Sequence of chain 1.A:
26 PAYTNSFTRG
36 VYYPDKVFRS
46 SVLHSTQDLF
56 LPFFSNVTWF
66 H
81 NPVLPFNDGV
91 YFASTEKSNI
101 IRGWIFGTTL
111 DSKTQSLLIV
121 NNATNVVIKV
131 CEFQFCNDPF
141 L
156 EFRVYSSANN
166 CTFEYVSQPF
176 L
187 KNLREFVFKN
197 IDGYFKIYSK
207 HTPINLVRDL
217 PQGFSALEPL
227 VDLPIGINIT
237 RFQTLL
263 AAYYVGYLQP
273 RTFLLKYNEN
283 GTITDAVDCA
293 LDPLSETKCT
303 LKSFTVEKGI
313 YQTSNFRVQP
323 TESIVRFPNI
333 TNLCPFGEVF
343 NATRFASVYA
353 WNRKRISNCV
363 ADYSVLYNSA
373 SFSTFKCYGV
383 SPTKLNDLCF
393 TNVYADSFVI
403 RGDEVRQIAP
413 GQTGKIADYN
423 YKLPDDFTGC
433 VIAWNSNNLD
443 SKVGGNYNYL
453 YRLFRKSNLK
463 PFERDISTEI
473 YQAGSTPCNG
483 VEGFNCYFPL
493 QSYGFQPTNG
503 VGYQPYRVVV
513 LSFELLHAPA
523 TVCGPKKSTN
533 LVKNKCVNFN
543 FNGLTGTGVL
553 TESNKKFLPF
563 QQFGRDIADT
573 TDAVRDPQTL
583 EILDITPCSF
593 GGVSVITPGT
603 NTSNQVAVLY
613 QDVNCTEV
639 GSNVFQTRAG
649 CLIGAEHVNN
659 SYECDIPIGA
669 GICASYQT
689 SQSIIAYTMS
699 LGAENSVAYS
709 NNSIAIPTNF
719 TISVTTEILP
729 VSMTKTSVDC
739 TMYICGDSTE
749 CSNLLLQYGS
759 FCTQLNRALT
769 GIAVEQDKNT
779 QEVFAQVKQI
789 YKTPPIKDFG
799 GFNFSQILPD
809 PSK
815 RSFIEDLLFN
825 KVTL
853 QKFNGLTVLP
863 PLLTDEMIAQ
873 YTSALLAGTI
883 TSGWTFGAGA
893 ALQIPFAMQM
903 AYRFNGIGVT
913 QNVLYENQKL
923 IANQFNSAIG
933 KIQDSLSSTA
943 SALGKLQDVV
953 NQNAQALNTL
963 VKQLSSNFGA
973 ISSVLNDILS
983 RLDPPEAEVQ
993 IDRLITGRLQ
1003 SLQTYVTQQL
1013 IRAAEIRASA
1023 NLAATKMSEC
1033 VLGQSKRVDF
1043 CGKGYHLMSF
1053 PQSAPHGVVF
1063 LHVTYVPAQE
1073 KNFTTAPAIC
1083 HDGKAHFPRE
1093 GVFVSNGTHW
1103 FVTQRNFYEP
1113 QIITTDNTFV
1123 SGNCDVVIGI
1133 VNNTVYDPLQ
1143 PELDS

A protein and the small-molecule ligand that binds it are described below.
Small molecule (SMILES): CC(=O)N[C@@H]1[C@@H](O)[C@H](O)[C@@H](CO)O[C@H]1O

Binding-site contacts:
Ligand atom N2 contacts residue TYR28 of chain 1.A at 4.2 Å.
Ligand atom O5 contacts residue ASN61 of chain 1.A at 2.4 Å (h-bond).
Ligand atom C5 contacts residue ASN61 of chain 1.A at 3.7 Å.
Ligand atom C1 contacts residue ASN61 of chain 1.A at 1.4 Å.
Ligand atom C8 contacts residue TYR28 of chain 1.A at 3.5 Å (hydrophobic).
Ligand atom C7 contacts residue TYR28 of chain 1.A at 4.3 Å (hydrophobic).
Ligand atom C3 contacts residue ASN61 of chain 1.A at 3.8 Å.
Ligand atom N2 contacts residue ASN61 of chain 1.A at 2.9 Å (h-bond).
Ligand atom C7 contacts residue ASN61 of chain 1.A at 4.1 Å.
Ligand atom C4 contacts residue ASN61 of chain 1.A at 4.2 Å.
Ligand atom C2 contacts residue ASN61 of chain 1.A at 2.5 Å.